This protein binds this small molecule.
Small molecule (SMILES): CC(=O)O[C@H]1C(=O)[C@@]2(C)[C@H]([C@H](OC(=O)c3ccccc3)[C@]3(O)C[C@H](OC(=O)[C@H](O)[C@@H](NC(=O)c4ccccc4)c4ccccc4)C(C)=C1C3(C)C)[C@]1(OC(C)=O)CO[C@@H]1C[C@@H]2O

Binding-site contacts:
Ligand atom O06 contacts residue LEU215 of chain 5.B at 3.9 Å.
Ligand atom C41 contacts residue PRO358 of chain 5.B at 4.0 Å (hydrophobic).
Ligand atom C40 contacts residue PRO358 of chain 5.B at 4.0 Å (hydrophobic).
Ligand atom O13 contacts residue PRO358 of chain 5.B at 3.8 Å.
Ligand atom C30 contacts residue HIS227 of chain 5.B at 2.8 Å.
Ligand atom O08 contacts residue ARG276 of chain 5.B at 3.5 Å.
Ligand atom O12 contacts residue ARG359 of chain 5.B at 3.2 Å.
Ligand atom C32 contacts residue VAL23 of chain 5.B at 3.9 Å (hydrophobic).
Ligand atom C40 contacts residue SER234 of chain 5.B at 3.1 Å.
Ligand atom O06 contacts residue PRO272 of chain 5.B at 4.0 Å.
Ligand atom C42 contacts residue VAL23 of chain 5.B at 3.8 Å (hydrophobic).
Ligand atom C27 contacts residue GLY360 of chain 5.B at 4.0 Å.
Ligand atom C28 contacts residue ARG359 of chain 5.B at 3.6 Å.
Ligand atom C27 contacts residue ARG359 of chain 5.B at 3.8 Å.
Ligand atom C07 contacts residue HIS227 of chain 5.B at 3.1 Å.
Ligand atom O13 contacts residue ARG359 of chain 5.B at 2.5 Å.
Ligand atom C06 contacts residue HIS227 of chain 5.B at 3.7 Å.
Ligand atom C39 contacts residue ALA231 of chain 5.B at 3.6 Å (hydrophobic).
Ligand atom C41 contacts residue SER234 of chain 5.B at 3.6 Å.
Ligand atom C32 contacts residue ASP26 of chain 5.B at 3.4 Å.
Ligand atom C31 contacts residue HIS227 of chain 5.B at 3.4 Å.
Ligand atom C08 contacts residue HIS227 of chain 5.B at 3.0 Å.
Ligand atom C07 contacts residue ASP224 of chain 5.B at 3.3 Å.
Ligand atom C34 contacts residue ASP26 of chain 5.B at 3.5 Å.
Ligand atom C06 contacts residue ASP224 of chain 5.B at 3.8 Å.
Ligand atom C19 contacts residue ARG276 of chain 5.B at 3.7 Å.
Ligand atom C44 contacts residue GLY360 of chain 5.B at 3.9 Å.
Ligand atom O12 contacts residue GLY360 of chain 5.B at 3.7 Å.
Ligand atom C33 contacts residue ASP26 of chain 5.B at 2.5 Å.
Ligand atom C09 contacts residue HIS227 of chain 5.B at 3.5 Å.
Ligand atom C13 contacts residue HIS227 of chain 5.B at 3.3 Å.
Ligand atom C40 contacts residue ARG318 of chain 5.B at 3.7 Å.
Ligand atom O07 contacts residue GLN279 of chain 5.B at 3.6 Å.
Ligand atom O14 contacts residue HIS227 of chain 5.B at 1.8 Å (h-bond).
Ligand atom O06 contacts residue THR274 of chain 5.B at 3.7 Å.
Ligand atom C34 contacts residue GLU22 of chain 5.B at 4.0 Å.
Ligand atom C41 contacts residue VAL23 of chain 5.B at 3.5 Å (hydrophobic).
Ligand atom O13 contacts residue GLY360 of chain 5.B at 3.7 Å.
Ligand atom N01 contacts residue HIS227 of chain 5.B at 4.0 Å.
Ligand atom C36 contacts residue HIS227 of chain 5.B at 3.4 Å.

Sequence of chain 5.B:
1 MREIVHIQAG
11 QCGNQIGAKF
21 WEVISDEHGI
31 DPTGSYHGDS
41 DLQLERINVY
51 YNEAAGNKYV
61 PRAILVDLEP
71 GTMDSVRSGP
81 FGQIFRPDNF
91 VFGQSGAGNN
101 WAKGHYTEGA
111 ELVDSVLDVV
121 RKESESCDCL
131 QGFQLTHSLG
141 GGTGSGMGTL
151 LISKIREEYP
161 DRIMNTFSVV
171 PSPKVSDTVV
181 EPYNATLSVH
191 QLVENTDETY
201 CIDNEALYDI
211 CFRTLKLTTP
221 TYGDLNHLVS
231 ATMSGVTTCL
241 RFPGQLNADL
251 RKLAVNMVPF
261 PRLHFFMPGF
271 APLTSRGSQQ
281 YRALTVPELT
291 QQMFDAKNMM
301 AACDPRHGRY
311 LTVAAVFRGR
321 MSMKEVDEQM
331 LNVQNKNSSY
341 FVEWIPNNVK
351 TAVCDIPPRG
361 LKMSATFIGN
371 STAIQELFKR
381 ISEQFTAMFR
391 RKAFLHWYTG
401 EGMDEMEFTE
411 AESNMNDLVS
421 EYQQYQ